Sequence of chain 1.D:
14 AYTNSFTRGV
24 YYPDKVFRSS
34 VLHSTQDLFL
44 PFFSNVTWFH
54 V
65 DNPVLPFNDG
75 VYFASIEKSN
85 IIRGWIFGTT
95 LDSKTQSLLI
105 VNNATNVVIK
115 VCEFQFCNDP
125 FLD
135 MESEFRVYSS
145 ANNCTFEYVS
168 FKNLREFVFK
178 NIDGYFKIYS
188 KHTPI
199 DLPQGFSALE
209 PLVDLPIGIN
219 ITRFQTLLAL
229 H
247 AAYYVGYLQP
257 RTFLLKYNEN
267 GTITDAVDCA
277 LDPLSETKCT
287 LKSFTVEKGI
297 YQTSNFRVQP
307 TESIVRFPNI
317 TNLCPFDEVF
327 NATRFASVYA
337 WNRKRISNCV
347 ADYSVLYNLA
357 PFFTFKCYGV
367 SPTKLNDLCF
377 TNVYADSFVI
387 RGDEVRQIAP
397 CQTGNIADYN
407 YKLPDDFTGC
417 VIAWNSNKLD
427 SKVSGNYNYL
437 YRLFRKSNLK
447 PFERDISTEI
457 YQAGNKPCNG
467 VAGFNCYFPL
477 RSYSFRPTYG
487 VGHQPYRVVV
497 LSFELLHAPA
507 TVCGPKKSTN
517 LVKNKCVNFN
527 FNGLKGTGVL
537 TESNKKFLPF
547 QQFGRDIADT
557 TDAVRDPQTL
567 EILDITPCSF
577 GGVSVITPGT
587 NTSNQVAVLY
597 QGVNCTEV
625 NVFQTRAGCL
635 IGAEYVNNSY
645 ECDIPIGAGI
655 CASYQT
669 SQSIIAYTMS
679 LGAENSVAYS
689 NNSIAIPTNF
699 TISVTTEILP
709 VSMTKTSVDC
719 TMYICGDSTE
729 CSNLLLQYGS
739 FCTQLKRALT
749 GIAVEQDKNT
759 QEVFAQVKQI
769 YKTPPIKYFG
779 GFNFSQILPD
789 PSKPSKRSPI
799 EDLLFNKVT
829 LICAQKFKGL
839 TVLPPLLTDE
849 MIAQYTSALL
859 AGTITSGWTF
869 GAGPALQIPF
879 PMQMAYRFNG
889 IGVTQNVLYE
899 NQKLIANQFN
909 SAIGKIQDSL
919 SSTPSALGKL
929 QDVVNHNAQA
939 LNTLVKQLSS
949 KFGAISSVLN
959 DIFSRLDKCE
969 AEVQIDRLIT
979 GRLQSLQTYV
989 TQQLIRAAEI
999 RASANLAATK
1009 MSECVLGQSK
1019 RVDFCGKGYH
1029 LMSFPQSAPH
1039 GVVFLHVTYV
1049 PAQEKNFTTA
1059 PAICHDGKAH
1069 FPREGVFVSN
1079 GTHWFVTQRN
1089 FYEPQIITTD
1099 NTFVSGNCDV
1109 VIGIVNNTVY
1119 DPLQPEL

Binding-site contacts:
Ligand atom C8 contacts residue GLY632 of chain 1.D at 4.0 Å.
Ligand atom C8 contacts residue THR629 of chain 1.D at 3.4 Å.
Ligand atom C8 contacts residue ASN600 of chain 1.D at 4.2 Å.
Ligand atom C2 contacts residue GLN628 of chain 1.D at 3.9 Å.
Ligand atom N2 contacts residue ASN600 of chain 1.D at 2.9 Å (h-bond).
Ligand atom O5 contacts residue THR602 of chain 1.D at 4.2 Å.
Ligand atom C1 contacts residue THR602 of chain 1.D at 4.4 Å.
Ligand atom C4 contacts residue ASN600 of chain 1.D at 4.2 Å.
Ligand atom C7 contacts residue GLN628 of chain 1.D at 4.1 Å.
Ligand atom C1 contacts residue ASN600 of chain 1.D at 1.4 Å.
Ligand atom O5 contacts residue ASN600 of chain 1.D at 2.4 Å (h-bond).
Ligand atom C2 contacts residue ASN600 of chain 1.D at 2.5 Å.
Ligand atom O3 contacts residue GLN628 of chain 1.D at 3.3 Å (h-bond).
Ligand atom C3 contacts residue GLN628 of chain 1.D at 3.4 Å.
Ligand atom O7 contacts residue ASN600 of chain 1.D at 3.3 Å (h-bond).
Ligand atom C8 contacts residue GLN628 of chain 1.D at 4.1 Å.
Ligand atom N2 contacts residue GLN628 of chain 1.D at 3.2 Å (h-bond).
Ligand atom C5 contacts residue ASN600 of chain 1.D at 3.7 Å.
Ligand atom C7 contacts residue ASN600 of chain 1.D at 3.3 Å.
Ligand atom C3 contacts residue ASN600 of chain 1.D at 3.8 Å.

A protein and the small-molecule ligand that binds it are described below.
Small molecule (SMILES): CC(=O)N[C@@H]1[C@@H](O)[C@H](O)[C@@H](CO)O[C@H]1O